A protein and the small-molecule ligand that binds it are described below.
Small molecule (SMILES): CC(=O)N[C@H]1[C@H](O[C@H]2[C@H](O)[C@@H](NC(C)=O)CO[C@@H]2CO)O[C@H](CO)[C@@H](O)[C@@H]1O

Binding-site contacts:
Ligand atom O5 contacts residue ASN1093 of chain 1.A at 2.4 Å (h-bond).
Ligand atom C3 contacts residue ASN1093 of chain 1.A at 3.8 Å.
Ligand atom O5 contacts residue PHE1098 of chain 1.A at 3.8 Å.
Ligand atom O5 contacts residue HIS1096 of chain 1.A at 4.0 Å.
Ligand atom C6 contacts residue PHE1098 of chain 1.A at 3.5 Å (hydrophobic).
Ligand atom C3 contacts residue THR1095 of chain 1.A at 3.8 Å.
Ligand atom C7 contacts residue ASN1093 of chain 1.A at 3.5 Å.
Ligand atom C6 contacts residue HIS1096 of chain 1.A at 4.3 Å.
Ligand atom C2 contacts residue THR1095 of chain 1.A at 4.0 Å.
Ligand atom C4 contacts residue ASN1093 of chain 1.A at 4.2 Å.
Ligand atom C1 contacts residue ASN1093 of chain 1.A at 1.4 Å.
Ligand atom C7 contacts residue HIS1096 of chain 1.A at 4.5 Å.
Ligand atom O6 contacts residue PHE1098 of chain 1.A at 4.4 Å.
Ligand atom C8 contacts residue ASN1093 of chain 1.A at 3.8 Å.
Ligand atom C2 contacts residue ASN1093 of chain 1.A at 2.5 Å.
Ligand atom C1 contacts residue HIS1096 of chain 1.A at 4.0 Å.
Ligand atom O4 contacts residue HIS1096 of chain 1.A at 3.6 Å.
Ligand atom C4 contacts residue HIS1096 of chain 1.A at 4.0 Å.
Ligand atom O7 contacts residue ASN1093 of chain 1.A at 3.7 Å.
Ligand atom C5 contacts residue HIS1096 of chain 1.A at 3.4 Å.
Ligand atom N2 contacts residue ASN1093 of chain 1.A at 2.9 Å (h-bond).
Ligand atom C3 contacts residue HIS1096 of chain 1.A at 4.0 Å.
Ligand atom C5 contacts residue ASN1093 of chain 1.A at 3.7 Å.
Ligand atom C5 contacts residue PHE1098 of chain 1.A at 4.1 Å (hydrophobic).
Ligand atom C1 contacts residue THR1095 of chain 1.A at 3.8 Å.
Ligand atom N2 contacts residue THR1095 of chain 1.A at 3.7 Å.

Sequence of chain 1.A:
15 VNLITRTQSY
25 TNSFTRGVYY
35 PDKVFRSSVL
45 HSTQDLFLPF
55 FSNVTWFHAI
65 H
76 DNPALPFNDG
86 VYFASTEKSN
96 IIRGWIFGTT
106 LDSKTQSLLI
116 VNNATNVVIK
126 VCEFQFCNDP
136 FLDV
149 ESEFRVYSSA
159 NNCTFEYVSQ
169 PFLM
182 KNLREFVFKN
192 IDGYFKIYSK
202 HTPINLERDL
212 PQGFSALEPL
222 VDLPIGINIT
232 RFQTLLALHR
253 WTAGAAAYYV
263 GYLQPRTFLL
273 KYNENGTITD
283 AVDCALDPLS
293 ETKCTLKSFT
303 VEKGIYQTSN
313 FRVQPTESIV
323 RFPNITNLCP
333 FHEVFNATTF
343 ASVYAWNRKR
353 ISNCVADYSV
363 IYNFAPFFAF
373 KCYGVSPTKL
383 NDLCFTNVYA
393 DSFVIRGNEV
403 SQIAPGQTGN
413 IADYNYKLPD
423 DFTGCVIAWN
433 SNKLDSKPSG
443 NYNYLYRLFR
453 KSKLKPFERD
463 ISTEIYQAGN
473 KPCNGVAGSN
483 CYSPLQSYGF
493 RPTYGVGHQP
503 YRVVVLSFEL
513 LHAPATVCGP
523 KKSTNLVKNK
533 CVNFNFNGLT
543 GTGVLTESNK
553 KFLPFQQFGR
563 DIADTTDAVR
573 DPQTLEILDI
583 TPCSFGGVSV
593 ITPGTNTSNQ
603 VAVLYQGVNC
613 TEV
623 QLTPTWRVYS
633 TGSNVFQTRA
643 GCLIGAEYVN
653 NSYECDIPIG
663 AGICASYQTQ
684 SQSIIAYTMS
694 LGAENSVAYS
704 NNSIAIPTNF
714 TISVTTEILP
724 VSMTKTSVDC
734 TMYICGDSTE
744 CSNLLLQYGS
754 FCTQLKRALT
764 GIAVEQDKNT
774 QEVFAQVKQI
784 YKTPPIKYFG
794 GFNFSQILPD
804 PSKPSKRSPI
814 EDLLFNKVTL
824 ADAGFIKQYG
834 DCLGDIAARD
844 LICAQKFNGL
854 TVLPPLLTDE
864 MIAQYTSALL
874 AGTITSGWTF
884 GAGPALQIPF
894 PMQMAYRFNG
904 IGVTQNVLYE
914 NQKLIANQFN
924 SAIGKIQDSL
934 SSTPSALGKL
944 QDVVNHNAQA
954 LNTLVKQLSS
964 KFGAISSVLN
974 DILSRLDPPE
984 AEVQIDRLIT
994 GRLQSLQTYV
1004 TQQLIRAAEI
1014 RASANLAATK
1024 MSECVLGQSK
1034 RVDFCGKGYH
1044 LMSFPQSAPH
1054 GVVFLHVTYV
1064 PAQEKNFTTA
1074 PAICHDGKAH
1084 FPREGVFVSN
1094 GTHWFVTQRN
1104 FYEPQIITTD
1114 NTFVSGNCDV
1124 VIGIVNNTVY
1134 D